This protein binds this small molecule.
Small molecule (SMILES): CCCCCCCC(=O)OC[C@@H](O)CO

Sequence of chain 2.A:
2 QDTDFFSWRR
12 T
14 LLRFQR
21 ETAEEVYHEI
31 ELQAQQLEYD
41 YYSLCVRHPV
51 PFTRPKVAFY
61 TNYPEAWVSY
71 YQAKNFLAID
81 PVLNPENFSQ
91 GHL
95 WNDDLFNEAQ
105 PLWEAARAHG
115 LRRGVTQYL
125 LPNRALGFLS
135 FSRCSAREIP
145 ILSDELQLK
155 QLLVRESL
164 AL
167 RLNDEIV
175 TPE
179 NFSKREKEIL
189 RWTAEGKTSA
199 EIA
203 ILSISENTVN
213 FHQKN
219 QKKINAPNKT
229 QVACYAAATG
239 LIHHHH

Binding-site contacts:
Ligand atom C8 contacts residue TYR71 of chain 2.A at 3.5 Å (hydrophobic).
Ligand atom C1 contacts residue SER43 of chain 2.A at 3.9 Å.
Ligand atom O23 contacts residue ASP80 of chain 2.A at 2.6 Å (salt-bridge).
Ligand atom O20 contacts residue VAL82 of chain 2.A at 3.8 Å.
Ligand atom C2 contacts residue TYR63 of chain 2.A at 4.2 Å (hydrophobic).
Ligand atom C7 contacts residue CYS45 of chain 2.A at 3.4 Å (hydrophobic).
Ligand atom O25 contacts residue PHE100 of chain 2.A at 3.8 Å.
Ligand atom C22 contacts residue VAL82 of chain 2.A at 3.5 Å (hydrophobic).
Ligand atom C24 contacts residue GOL1 of chain 2.E at 3.4 Å.
Ligand atom O19 contacts residue TYR63 of chain 2.A at 3.8 Å.
Ligand atom C21 contacts residue ASP80 of chain 2.A at 4.2 Å.
Ligand atom C24 contacts residue TRP95 of chain 2.A at 3.4 Å (hydrophobic).
Ligand atom O25 contacts residue LEU106 of chain 2.A at 3.8 Å.
Ligand atom C22 contacts residue ASP80 of chain 2.A at 3.8 Å.
Ligand atom C3 contacts residue TYR63 of chain 2.A at 3.8 Å (hydrophobic).
Ligand atom O20 contacts residue ASP80 of chain 2.A at 3.4 Å (salt-bridge).
Ligand atom C21 contacts residue VAL82 of chain 2.A at 3.9 Å (hydrophobic).
Ligand atom C1 contacts residue ASP80 of chain 2.A at 4.2 Å.
Ligand atom C21 contacts residue TYR63 of chain 2.A at 3.9 Å (hydrophobic).
Ligand atom C22 contacts residue TRP95 of chain 2.A at 3.5 Å (hydrophobic).
Ligand atom C2 contacts residue SER43 of chain 2.A at 3.6 Å.
Ligand atom C7 contacts residue PHE59 of chain 2.A at 3.6 Å (hydrophobic).
Ligand atom O23 contacts residue LEU106 of chain 2.A at 4.2 Å.
Ligand atom C7 contacts residue GOL1 of chain 2.F at 4.1 Å.
Ligand atom O23 contacts residue VAL82 of chain 2.A at 3.5 Å.
Ligand atom O19 contacts residue SER134 of chain 2.A at 3.3 Å (h-bond).
Ligand atom C8 contacts residue GOL1 of chain 2.F at 3.1 Å.
Ligand atom O19 contacts residue SER43 of chain 2.A at 3.3 Å (h-bond).
Ligand atom C4 contacts residue TYR63 of chain 2.A at 3.2 Å (hydrophobic).
Ligand atom C4 contacts residue SER43 of chain 2.A at 4.2 Å.
Ligand atom C5 contacts residue TYR71 of chain 2.A at 3.9 Å (hydrophobic).
Ligand atom O25 contacts residue GOL1 of chain 2.E at 3.0 Å (h-bond).
Ligand atom C21 contacts residue TRP95 of chain 2.A at 3.5 Å (hydrophobic).
Ligand atom O23 contacts residue TYR71 of chain 2.A at 4.1 Å.
Ligand atom C3 contacts residue TYR71 of chain 2.A at 4.0 Å (hydrophobic).
Ligand atom C2 contacts residue CYS45 of chain 2.A at 3.5 Å (hydrophobic).
Ligand atom C8 contacts residue CYS45 of chain 2.A at 3.6 Å (hydrophobic).
Ligand atom C6 contacts residue PHE59 of chain 2.A at 3.4 Å (hydrophobic).
Ligand atom O25 contacts residue ALA110 of chain 2.A at 4.0 Å.
Ligand atom C4 contacts residue TRP67 of chain 2.A at 4.1 Å (hydrophobic).